The protein below binds the small molecule below.
Small molecule (SMILES): CC(=O)N[C@@H]1[C@@H](O)[C@H](O)[C@@H](CO)O[C@H]1O

Sequence of chain 1.A:
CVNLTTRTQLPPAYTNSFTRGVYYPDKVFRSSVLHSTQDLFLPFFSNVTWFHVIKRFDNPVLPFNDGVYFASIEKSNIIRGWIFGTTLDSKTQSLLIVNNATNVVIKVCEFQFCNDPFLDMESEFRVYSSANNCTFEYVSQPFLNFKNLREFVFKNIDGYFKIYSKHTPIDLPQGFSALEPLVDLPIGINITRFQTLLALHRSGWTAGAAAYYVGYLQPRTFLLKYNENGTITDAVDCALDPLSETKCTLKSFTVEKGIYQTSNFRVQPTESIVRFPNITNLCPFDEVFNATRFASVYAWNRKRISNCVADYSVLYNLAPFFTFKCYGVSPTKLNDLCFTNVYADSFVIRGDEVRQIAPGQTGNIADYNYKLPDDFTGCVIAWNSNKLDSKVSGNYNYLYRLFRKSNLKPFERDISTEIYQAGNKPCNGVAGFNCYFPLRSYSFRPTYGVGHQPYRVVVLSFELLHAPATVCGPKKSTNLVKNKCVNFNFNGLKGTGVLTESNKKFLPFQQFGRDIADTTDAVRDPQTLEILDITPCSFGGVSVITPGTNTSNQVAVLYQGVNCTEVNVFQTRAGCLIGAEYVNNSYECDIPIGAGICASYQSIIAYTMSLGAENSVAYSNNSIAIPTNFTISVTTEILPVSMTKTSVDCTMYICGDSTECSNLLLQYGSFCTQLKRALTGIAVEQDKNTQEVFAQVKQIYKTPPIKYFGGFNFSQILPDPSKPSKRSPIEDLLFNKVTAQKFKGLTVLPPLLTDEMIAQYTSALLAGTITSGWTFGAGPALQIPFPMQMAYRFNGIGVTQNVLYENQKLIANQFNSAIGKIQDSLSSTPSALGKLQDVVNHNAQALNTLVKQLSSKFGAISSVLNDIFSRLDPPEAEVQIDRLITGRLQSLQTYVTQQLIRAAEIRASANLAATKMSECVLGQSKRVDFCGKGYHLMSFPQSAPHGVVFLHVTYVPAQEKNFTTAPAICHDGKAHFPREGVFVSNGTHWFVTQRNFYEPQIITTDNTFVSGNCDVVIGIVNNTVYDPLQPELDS

Binding-site contacts:
Ligand atom O5 contacts residue ASN1131 of chain 1.A at 2.3 Å (h-bond).
Ligand atom N2 contacts residue ASN1131 of chain 1.A at 2.8 Å (h-bond).
Ligand atom C2 contacts residue ASN1131 of chain 1.A at 2.4 Å.
Ligand atom O7 contacts residue VAL1130 of chain 1.A at 4.5 Å.
Ligand atom C3 contacts residue ASN1131 of chain 1.A at 3.7 Å.
Ligand atom C7 contacts residue ASN1131 of chain 1.A at 3.4 Å.
Ligand atom O7 contacts residue ILE1129 of chain 1.A at 4.3 Å.
Ligand atom C5 contacts residue ASN1131 of chain 1.A at 3.6 Å.
Ligand atom C4 contacts residue ASN1131 of chain 1.A at 4.2 Å.
Ligand atom O7 contacts residue ASN1131 of chain 1.A at 4.3 Å.
Ligand atom C1 contacts residue ASN1131 of chain 1.A at 1.4 Å.
Ligand atom C8 contacts residue ASN1131 of chain 1.A at 3.5 Å.